Binding-site contacts:
Ligand atom CB contacts residue GLN3 of chain 16.E at 4.0 Å.
Ligand atom C contacts residue VAL4 of chain 16.E at 4.0 Å (hydrophobic).
Ligand atom CG2 contacts residue ALA2 of chain 16.E at 4.0 Å (hydrophobic).
Ligand atom CA contacts residue ALA2 of chain 16.E at 3.3 Å (hydrophobic).
Ligand atom N contacts residue GLN3 of chain 16.E at 4.5 Å.
Ligand atom CA contacts residue VAL4 of chain 16.E at 4.1 Å (hydrophobic).
Ligand atom O contacts residue ALA2 of chain 16.E at 4.0 Å.
Ligand atom C contacts residue VAL4 of chain 16.E at 3.5 Å (hydrophobic).
Ligand atom OG contacts residue GLN3 of chain 16.E at 3.3 Å (h-bond).
Ligand atom N contacts residue VAL4 of chain 16.E at 4.3 Å.
Ligand atom CG2 contacts residue GLN3 of chain 16.E at 3.5 Å.
Ligand atom N contacts residue ALA2 of chain 16.E at 2.8 Å (h-bond).
Ligand atom CG2 contacts residue VAL4 of chain 16.E at 3.4 Å (hydrophobic).
Ligand atom CB contacts residue VAL4 of chain 16.E at 4.4 Å (hydrophobic).
Ligand atom OE1 contacts residue VAL4 of chain 16.E at 3.6 Å.
Ligand atom CD contacts residue VAL4 of chain 16.E at 3.6 Å (hydrophobic).
Ligand atom O contacts residue VAL4 of chain 16.E at 3.2 Å (h-bond).
Ligand atom O contacts residue GLN3 of chain 16.E at 2.9 Å (h-bond).
Ligand atom C contacts residue ALA2 of chain 16.E at 3.5 Å (hydrophobic).
Ligand atom O contacts residue VAL4 of chain 16.E at 4.4 Å.
Ligand atom CB contacts residue ALA2 of chain 16.E at 4.4 Å (hydrophobic).
Ligand atom C contacts residue GLN3 of chain 16.E at 3.9 Å.
Ligand atom CA contacts residue GLN3 of chain 16.E at 4.5 Å.
Ligand atom CA contacts residue VAL4 of chain 16.E at 3.3 Å (hydrophobic).
Ligand atom CG1 contacts residue ALA2 of chain 16.E at 4.5 Å (hydrophobic).
Ligand atom OE2 contacts residue VAL4 of chain 16.E at 3.7 Å.
Ligand atom N contacts residue VAL4 of chain 16.E at 3.1 Å (h-bond).
Ligand atom CG2 contacts residue SER5 of chain 16.E at 3.4 Å.
Ligand atom CB contacts residue ALA2 of chain 16.E at 3.3 Å (hydrophobic).
Ligand atom CG contacts residue VAL4 of chain 16.E at 4.4 Å (hydrophobic).
Ligand atom OE1 contacts residue ASN25 of chain 16.E at 4.2 Å.
Ligand atom CG1 contacts residue GLN3 of chain 16.E at 3.3 Å.
Ligand atom CB contacts residue VAL4 of chain 16.E at 4.0 Å (hydrophobic).
Ligand atom C contacts residue ALA2 of chain 16.E at 4.0 Å (hydrophobic).
Ligand atom CB contacts residue GLN3 of chain 16.E at 3.7 Å.
Ligand atom CA contacts residue ALA2 of chain 16.E at 3.9 Å (hydrophobic).

The small molecule below binds the protein below.
Small molecule (SMILES): CC[C@H](C)[C@H](N)C(=O)N[C@@H](CO)C(=O)N[C@@H](CCC(=O)O)C(=O)N[C@H](C=O)C(C)C

Sequence of chain 16.E:
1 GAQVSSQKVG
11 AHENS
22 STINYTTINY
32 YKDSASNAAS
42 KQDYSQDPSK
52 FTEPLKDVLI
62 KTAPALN